This protein binds this small molecule.
Small molecule (SMILES): CC(=O)N[C@@H]1[C@@H](O)[C@H](O)[C@@H](CO)O[C@H]1O

Sequence of chain 2.A:
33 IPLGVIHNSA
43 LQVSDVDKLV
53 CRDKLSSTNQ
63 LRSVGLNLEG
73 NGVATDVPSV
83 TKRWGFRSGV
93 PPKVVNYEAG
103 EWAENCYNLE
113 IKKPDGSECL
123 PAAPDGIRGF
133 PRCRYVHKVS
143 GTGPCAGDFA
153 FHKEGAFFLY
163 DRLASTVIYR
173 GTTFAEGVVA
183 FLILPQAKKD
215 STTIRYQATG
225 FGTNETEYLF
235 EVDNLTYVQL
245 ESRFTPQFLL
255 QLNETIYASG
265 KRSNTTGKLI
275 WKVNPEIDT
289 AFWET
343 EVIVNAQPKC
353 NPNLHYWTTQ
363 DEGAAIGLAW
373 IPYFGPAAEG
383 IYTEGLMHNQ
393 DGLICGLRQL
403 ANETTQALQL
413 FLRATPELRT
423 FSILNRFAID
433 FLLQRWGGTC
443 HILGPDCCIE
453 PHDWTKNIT

Binding-site contacts:
Ligand atom O5 contacts residue ASN257 of chain 2.A at 2.4 Å (h-bond).
Ligand atom C7 contacts residue ASN257 of chain 2.A at 3.4 Å.
Ligand atom C1 contacts residue TYR261 of chain 2.A at 3.8 Å (hydrophobic).
Ligand atom C7 contacts residue LEU254 of chain 2.A at 3.8 Å (hydrophobic).
Ligand atom O7 contacts residue THR217 of chain 2.A at 4.4 Å.
Ligand atom O7 contacts residue LEU254 of chain 2.A at 3.2 Å.
Ligand atom C8 contacts residue ILE218 of chain 2.A at 4.1 Å (hydrophobic).
Ligand atom C8 contacts residue THR217 of chain 2.A at 3.2 Å.
Ligand atom C2 contacts residue ASN257 of chain 2.A at 2.4 Å.
Ligand atom C5 contacts residue TYR261 of chain 2.A at 3.7 Å (hydrophobic).
Ligand atom C3 contacts residue ASN257 of chain 2.A at 3.8 Å.
Ligand atom C8 contacts residue ASN257 of chain 2.A at 4.4 Å.
Ligand atom C4 contacts residue ASN257 of chain 2.A at 4.2 Å.
Ligand atom C7 contacts residue THR217 of chain 2.A at 4.0 Å.
Ligand atom N2 contacts residue ASN257 of chain 2.A at 2.8 Å (h-bond).
Ligand atom C1 contacts residue ASN257 of chain 2.A at 1.4 Å.
Ligand atom C5 contacts residue ASN257 of chain 2.A at 3.7 Å.
Ligand atom O7 contacts residue THR216 of chain 2.A at 4.1 Å.
Ligand atom C6 contacts residue TYR261 of chain 2.A at 4.1 Å (hydrophobic).
Ligand atom O5 contacts residue TYR261 of chain 2.A at 3.7 Å.
Ligand atom O6 contacts residue TYR261 of chain 2.A at 4.3 Å.
Ligand atom O7 contacts residue ASN257 of chain 2.A at 3.6 Å (h-bond).
Ligand atom C8 contacts residue LEU254 of chain 2.A at 3.9 Å (hydrophobic).